Binding-site contacts:
Ligand atom C10 contacts residue HIS182 of chain 2.A at 3.3 Å.
Ligand atom C11 contacts residue VAL111 of chain 2.A at 3.6 Å (hydrophobic).
Ligand atom C34 contacts residue TYR24 of chain 2.A at 3.8 Å (hydrophobic).
Ligand atom O27 contacts residue TYR24 of chain 2.A at 2.5 Å (h-bond).
Ligand atom O30 contacts residue ARG151 of chain 2.A at 2.8 Å (salt-bridge).
Ligand atom C4 contacts residue ILE148 of chain 2.A at 3.6 Å (hydrophobic).
Ligand atom C33 contacts residue PHE31 of chain 2.A at 3.8 Å (hydrophobic).
Ligand atom O27 contacts residue ARG151 of chain 2.A at 3.8 Å.
Ligand atom O27 contacts residue SER152 of chain 2.A at 3.6 Å.
Ligand atom C31 contacts residue SER114 of chain 2.A at 3.6 Å.
Ligand atom C29 contacts residue SER114 of chain 2.A at 3.7 Å.
Ligand atom C24 contacts residue SER152 of chain 2.A at 3.7 Å.
Ligand atom C26 contacts residue TYR24 of chain 2.A at 3.5 Å (hydrophobic).
Ligand atom C12 contacts residue VAL111 of chain 2.A at 3.7 Å (hydrophobic).
Ligand atom C25 contacts residue CYS165 of chain 2.A at 3.6 Å (hydrophobic).
Ligand atom C15 contacts residue PHE297 of chain 2.A at 3.8 Å (hydrophobic).
Ligand atom C14 contacts residue HIS182 of chain 2.A at 3.5 Å.
Ligand atom C23 contacts residue SER152 of chain 2.A at 3.5 Å.
Ligand atom C17 contacts residue LEU279 of chain 2.A at 3.7 Å (hydrophobic).
Ligand atom C12 contacts residue HIS182 of chain 2.A at 3.5 Å.
Ligand atom C32 contacts residue ARG151 of chain 2.A at 3.3 Å.
Ligand atom O16 contacts residue HIS182 of chain 2.A at 2.6 Å (h-bond).
Ligand atom C26 contacts residue SER155 of chain 2.A at 3.5 Å.
Ligand atom C11 contacts residue LEU107 of chain 2.A at 3.8 Å (hydrophobic).
Ligand atom O16 contacts residue HIS272 of chain 2.A at 2.8 Å (h-bond).
Ligand atom C22 contacts residue SER152 of chain 2.A at 3.6 Å.
Ligand atom C25 contacts residue SER155 of chain 2.A at 3.3 Å.
Ligand atom O35 contacts residue ARG151 of chain 2.A at 2.8 Å (salt-bridge).
Ligand atom C33 contacts residue TYR28 of chain 2.A at 3.5 Å (hydrophobic).
Ligand atom O35 contacts residue THR23 of chain 2.A at 3.8 Å.
Ligand atom C29 contacts residue ARG151 of chain 2.A at 3.7 Å.
Ligand atom C34 contacts residue ASP25 of chain 2.A at 3.7 Å.
Ligand atom O27 contacts residue SER155 of chain 2.A at 2.8 Å (h-bond).
Ligand atom C13 contacts residue VAL111 of chain 2.A at 3.6 Å (hydrophobic).
Ligand atom O35 contacts residue TYR24 of chain 2.A at 3.7 Å.
Ligand atom O30 contacts residue SER114 of chain 2.A at 2.7 Å (h-bond).
Ligand atom C19 contacts residue TRP163 of chain 2.A at 3.5 Å (hydrophobic).
Ligand atom C10 contacts residue VAL177 of chain 2.A at 3.4 Å (hydrophobic).
Ligand atom C17 contacts residue HIS182 of chain 2.A at 3.4 Å.
Ligand atom C28 contacts residue ARG151 of chain 2.A at 3.8 Å.

Sequence of chain 2.A:
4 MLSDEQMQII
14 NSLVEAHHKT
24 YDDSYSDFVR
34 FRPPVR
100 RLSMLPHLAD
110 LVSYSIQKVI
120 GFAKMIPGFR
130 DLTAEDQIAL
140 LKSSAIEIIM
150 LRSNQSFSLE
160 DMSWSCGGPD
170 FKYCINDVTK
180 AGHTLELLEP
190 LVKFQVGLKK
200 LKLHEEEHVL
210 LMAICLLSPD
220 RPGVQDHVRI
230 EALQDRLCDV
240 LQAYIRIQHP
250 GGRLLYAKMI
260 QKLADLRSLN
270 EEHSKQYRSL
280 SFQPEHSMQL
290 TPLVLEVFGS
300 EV

This small molecule binds to this protein.
Small molecule (SMILES): C[C@H](CCCC(C)(C)O)[C@@H]1CCCC[C@H]2/C(=C/C=C3C[C@@H](O)C(=CCCO)[C@H](O)C3)CCC[C@@]21C